The small molecule below binds the protein below.
Small molecule (SMILES): O=c1[nH]c2cc(C(F)(F)F)c(N3CCOCC3)cc2n(CP(=O)(O)O)c1=O

Sequence of chain 1.B:
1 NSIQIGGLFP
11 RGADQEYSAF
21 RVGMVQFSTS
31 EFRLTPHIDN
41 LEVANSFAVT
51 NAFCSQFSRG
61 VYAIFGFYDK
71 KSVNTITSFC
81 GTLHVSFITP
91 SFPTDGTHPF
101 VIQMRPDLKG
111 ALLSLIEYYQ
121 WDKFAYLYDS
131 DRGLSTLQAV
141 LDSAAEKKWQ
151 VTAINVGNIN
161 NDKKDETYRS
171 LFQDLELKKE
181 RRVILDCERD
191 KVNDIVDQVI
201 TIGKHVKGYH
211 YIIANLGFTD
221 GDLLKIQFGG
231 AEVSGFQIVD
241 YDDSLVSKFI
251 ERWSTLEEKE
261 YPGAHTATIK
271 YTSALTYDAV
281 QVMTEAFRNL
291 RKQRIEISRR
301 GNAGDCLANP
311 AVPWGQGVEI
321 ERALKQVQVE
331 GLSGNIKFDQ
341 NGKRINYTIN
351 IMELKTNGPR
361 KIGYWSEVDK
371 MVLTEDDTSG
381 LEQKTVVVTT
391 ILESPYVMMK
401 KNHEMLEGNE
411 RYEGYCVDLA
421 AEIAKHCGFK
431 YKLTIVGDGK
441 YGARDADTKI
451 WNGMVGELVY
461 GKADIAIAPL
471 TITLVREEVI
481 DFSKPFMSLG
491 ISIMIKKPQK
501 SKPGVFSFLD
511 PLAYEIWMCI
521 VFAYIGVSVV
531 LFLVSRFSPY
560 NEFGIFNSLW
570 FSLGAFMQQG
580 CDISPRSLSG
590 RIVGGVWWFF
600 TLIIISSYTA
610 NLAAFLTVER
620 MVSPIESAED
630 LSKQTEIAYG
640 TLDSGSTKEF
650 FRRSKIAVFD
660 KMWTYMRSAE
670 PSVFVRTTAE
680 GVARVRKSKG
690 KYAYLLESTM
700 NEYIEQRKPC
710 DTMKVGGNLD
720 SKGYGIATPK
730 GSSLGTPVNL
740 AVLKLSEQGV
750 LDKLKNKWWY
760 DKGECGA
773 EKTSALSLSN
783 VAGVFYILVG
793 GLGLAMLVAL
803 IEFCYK

Binding-site contacts:
Ligand atom FAH contacts residue TYR441 of chain 1.B at 3.5 Å.
Ligand atom OAB contacts residue TYR441 of chain 1.B at 3.8 Å.
Ligand atom FAF contacts residue TYR723 of chain 1.B at 3.4 Å.
Ligand atom CAT contacts residue ARG476 of chain 1.B at 3.8 Å.
Ligand atom FAH contacts residue GLU393 of chain 1.B at 3.4 Å.
Ligand atom CAU contacts residue ARG476 of chain 1.B at 3.8 Å.
Ligand atom NAP contacts residue PRO469 of chain 1.B at 2.9 Å (h-bond).
Ligand atom CAV contacts residue TYR441 of chain 1.B at 3.5 Å (hydrophobic).
Ligand atom CAJ contacts residue TYR441 of chain 1.B at 3.6 Å (hydrophobic).
Ligand atom CAT contacts residue THR471 of chain 1.B at 3.4 Å.
Ligand atom CAJ contacts residue TYR723 of chain 1.B at 3.5 Å (hydrophobic).
Ligand atom OAB contacts residue ARG476 of chain 1.B at 2.7 Å (salt-bridge).
Ligand atom OAA contacts residue ARG476 of chain 1.B at 2.5 Å (salt-bridge).
Ligand atom OAD contacts residue SER645 of chain 1.B at 2.7 Å (h-bond).
Ligand atom OAE contacts residue SER645 of chain 1.B at 2.8 Å (h-bond).
Ligand atom NAP contacts residue TYR441 of chain 1.B at 3.6 Å.
Ligand atom OAQ contacts residue THR677 of chain 1.B at 2.7 Å (h-bond).
Ligand atom CAT contacts residue TYR441 of chain 1.B at 3.6 Å (hydrophobic).
Ligand atom NAY contacts residue TYR441 of chain 1.B at 3.5 Å.
Ligand atom CAJ contacts residue PRO469 of chain 1.B at 3.4 Å (hydrophobic).
Ligand atom OAA contacts residue THR471 of chain 1.B at 2.8 Å (h-bond).
Ligand atom OAA contacts residue LEU470 of chain 1.B at 3.7 Å.
Ligand atom OAC contacts residue SER645 of chain 1.B at 3.8 Å.
Ligand atom CAS contacts residue TYR723 of chain 1.B at 3.8 Å (hydrophobic).
Ligand atom CAK contacts residue THR677 of chain 1.B at 3.5 Å.
Ligand atom OAE contacts residue GLY644 of chain 1.B at 3.6 Å.
Ligand atom CAU contacts residue TYR441 of chain 1.B at 3.6 Å (hydrophobic).
Ligand atom FAG contacts residue PRO469 of chain 1.B at 3.2 Å.
Ligand atom FAG contacts residue TYR396 of chain 1.B at 3.8 Å.
Ligand atom CAL contacts residue GLU393 of chain 1.B at 3.8 Å.
Ligand atom CAK contacts residue MET699 of chain 1.B at 3.8 Å (hydrophobic).
Ligand atom FAF contacts residue MET699 of chain 1.B at 3.6 Å.
Ligand atom CAV contacts residue PRO469 of chain 1.B at 3.6 Å (hydrophobic).
Ligand atom CAZ contacts residue TYR723 of chain 1.B at 3.6 Å (hydrophobic).
Ligand atom FAG contacts residue TYR723 of chain 1.B at 3.1 Å.
Ligand atom CAW contacts residue TYR441 of chain 1.B at 3.5 Å (hydrophobic).
Ligand atom NAP contacts residue THR471 of chain 1.B at 3.5 Å (h-bond).
Ligand atom PBA contacts residue SER645 of chain 1.B at 3.3 Å.
Ligand atom CAS contacts residue TYR441 of chain 1.B at 3.5 Å (hydrophobic).
Ligand atom CAI contacts residue TYR441 of chain 1.B at 3.7 Å (hydrophobic).